A small-molecule ligand and the protein it binds are described below.
Small molecule (SMILES): C/C=C1/[C@@H](O[C@@H]2O[C@H](CO)[C@@H](O)[C@H](O)[C@H]2O)[N@@]2[C@H]3C[C@@]45c6ccccc6N[C@@H]4[C@@H]2C[C@@H]1[C@@H]3[C@H]5OC(C)=O

Binding-site contacts:
Ligand atom C4 contacts residue GLU476 of chain 2.B at 3.2 Å.
Ligand atom C5 contacts residue GLU476 of chain 2.B at 3.8 Å.
Ligand atom O3 contacts residue TRP469 of chain 2.B at 3.8 Å.
Ligand atom O1 contacts residue GLN186 of chain 2.B at 3.5 Å (h-bond).
Ligand atom CAI contacts residue HIS193 of chain 2.B at 3.7 Å.
Ligand atom C4 contacts residue TRP469 of chain 2.B at 3.7 Å (hydrophobic).
Ligand atom CAH contacts residue TYR347 of chain 2.B at 3.5 Å (hydrophobic).
Ligand atom O3 contacts residue TRP477 of chain 2.B at 3.0 Å (h-bond).
Ligand atom O4 contacts residue TRP469 of chain 2.B at 2.7 Å (h-bond).
Ligand atom C2 contacts residue GLU420 of chain 2.B at 4.0 Å.
Ligand atom O2 contacts residue TYR347 of chain 2.B at 4.0 Å.
Ligand atom CAA contacts residue THR275 of chain 2.B at 3.8 Å.
Ligand atom O3 contacts residue GLN36 of chain 2.B at 3.1 Å (h-bond).
Ligand atom CAI contacts residue LEU199 of chain 2.B at 3.7 Å (hydrophobic).
Ligand atom C4 contacts residue GLN36 of chain 2.B at 3.9 Å.
Ligand atom C4 contacts residue TRP477 of chain 2.B at 4.0 Å (hydrophobic).
Ligand atom CAW contacts residue HIS193 of chain 2.B at 3.8 Å.
Ligand atom CAK contacts residue HIS193 of chain 2.B at 3.3 Å.
Ligand atom CAV contacts residue TYR200 of chain 2.B at 3.4 Å (hydrophobic).
Ligand atom C3 contacts residue TRP469 of chain 2.B at 3.8 Å (hydrophobic).
Ligand atom O6 contacts residue GLU476 of chain 2.B at 2.8 Å (salt-bridge).
Ligand atom O4 contacts residue GLN36 of chain 2.B at 3.3 Å (h-bond).
Ligand atom O4 contacts residue GLU476 of chain 2.B at 2.7 Å (salt-bridge).
Ligand atom C2 contacts residue GLN186 of chain 2.B at 3.9 Å.
Ligand atom C3 contacts residue TRP477 of chain 2.B at 4.0 Å (hydrophobic).
Ligand atom CAW contacts residue TYR200 of chain 2.B at 3.7 Å (hydrophobic).
Ligand atom CBI contacts residue TRP392 of chain 2.B at 4.0 Å (hydrophobic).
Ligand atom O6 contacts residue PHE485 of chain 2.B at 3.9 Å.
Ligand atom C6 contacts residue PHE485 of chain 2.B at 3.1 Å (hydrophobic).
Ligand atom O2 contacts residue GLN186 of chain 2.B at 3.3 Å (h-bond).
Ligand atom C6 contacts residue GLU476 of chain 2.B at 3.1 Å.
Ligand atom O2 contacts residue GLU420 of chain 2.B at 2.9 Å (salt-bridge).
Ligand atom CBF contacts residue TRP392 of chain 2.B at 3.2 Å (hydrophobic).
Ligand atom C1 contacts residue TYR347 of chain 2.B at 4.0 Å (hydrophobic).
Ligand atom NAP contacts residue HIS193 of chain 2.B at 3.9 Å.
Ligand atom O3 contacts residue HIS140 of chain 2.B at 3.7 Å.
Ligand atom CAN contacts residue THR189 of chain 2.B at 3.4 Å.
Ligand atom CAO contacts residue TRP392 of chain 2.B at 3.1 Å (hydrophobic).
Ligand atom OAC contacts residue HIS193 of chain 2.B at 3.3 Å (h-bond).
Ligand atom NAP contacts residue TYR200 of chain 2.B at 3.2 Å (h-bond).

Sequence of chain 2.B:
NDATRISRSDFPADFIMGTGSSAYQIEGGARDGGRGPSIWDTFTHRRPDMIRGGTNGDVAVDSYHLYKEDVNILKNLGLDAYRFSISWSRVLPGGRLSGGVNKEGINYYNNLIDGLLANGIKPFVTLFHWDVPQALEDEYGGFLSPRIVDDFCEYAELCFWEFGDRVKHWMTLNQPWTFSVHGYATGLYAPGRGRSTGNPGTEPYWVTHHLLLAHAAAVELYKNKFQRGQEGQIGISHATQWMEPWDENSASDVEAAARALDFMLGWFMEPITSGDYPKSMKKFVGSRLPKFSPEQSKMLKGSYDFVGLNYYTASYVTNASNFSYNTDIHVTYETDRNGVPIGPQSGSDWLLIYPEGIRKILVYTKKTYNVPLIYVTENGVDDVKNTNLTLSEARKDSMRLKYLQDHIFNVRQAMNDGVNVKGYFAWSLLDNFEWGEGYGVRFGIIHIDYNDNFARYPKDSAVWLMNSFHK